A protein and the small-molecule ligand that binds it are described below.
Small molecule (SMILES): CC(=O)N[C@H]1[C@H](O[C@H]2[C@H](O)[C@@H](NC(C)=O)CO[C@@H]2CO)O[C@H](CO)[C@@H](O)[C@@H]1O

Sequence of chain 1.A:
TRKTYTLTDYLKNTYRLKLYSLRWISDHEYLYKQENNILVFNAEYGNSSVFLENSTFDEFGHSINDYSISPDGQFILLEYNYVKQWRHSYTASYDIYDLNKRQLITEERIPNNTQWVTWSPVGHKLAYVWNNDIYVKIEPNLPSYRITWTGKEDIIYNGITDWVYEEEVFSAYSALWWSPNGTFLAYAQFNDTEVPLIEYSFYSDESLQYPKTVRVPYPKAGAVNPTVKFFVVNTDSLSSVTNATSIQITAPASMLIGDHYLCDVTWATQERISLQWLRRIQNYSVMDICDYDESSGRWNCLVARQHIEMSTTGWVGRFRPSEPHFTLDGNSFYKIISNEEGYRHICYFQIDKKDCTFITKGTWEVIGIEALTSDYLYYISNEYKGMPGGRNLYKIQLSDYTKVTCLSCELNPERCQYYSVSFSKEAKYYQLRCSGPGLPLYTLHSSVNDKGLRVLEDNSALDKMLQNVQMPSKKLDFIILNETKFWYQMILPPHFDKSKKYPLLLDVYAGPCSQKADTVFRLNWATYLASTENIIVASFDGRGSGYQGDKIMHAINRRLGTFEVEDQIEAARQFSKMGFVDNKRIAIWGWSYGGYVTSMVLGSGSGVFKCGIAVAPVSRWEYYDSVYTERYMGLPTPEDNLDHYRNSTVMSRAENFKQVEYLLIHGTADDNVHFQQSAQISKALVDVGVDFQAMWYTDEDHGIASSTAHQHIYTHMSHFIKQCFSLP

Binding-site contacts:
Ligand atom N2 contacts residue ASN283 of chain 1.A at 2.8 Å (h-bond).
Ligand atom C7 contacts residue SER311 of chain 1.A at 3.4 Å.
Ligand atom O6 contacts residue ARG558 of chain 1.A at 3.7 Å.
Ligand atom C1 contacts residue ILE281 of chain 1.A at 3.8 Å (hydrophobic).
Ligand atom N2 contacts residue SER311 of chain 1.A at 4.3 Å.
Ligand atom O7 contacts residue SER311 of chain 1.A at 3.0 Å (h-bond).
Ligand atom C8 contacts residue ASN283 of chain 1.A at 4.4 Å.
Ligand atom O7 contacts residue ASN283 of chain 1.A at 3.8 Å.
Ligand atom C6 contacts residue ARG558 of chain 1.A at 4.1 Å.
Ligand atom C5 contacts residue ILE281 of chain 1.A at 4.1 Å (hydrophobic).
Ligand atom O5 contacts residue ASN283 of chain 1.A at 2.3 Å (h-bond).
Ligand atom C5 contacts residue ASN283 of chain 1.A at 3.6 Å.
Ligand atom C7 contacts residue ASN283 of chain 1.A at 3.5 Å.
Ligand atom C8 contacts residue SER311 of chain 1.A at 3.8 Å.
Ligand atom C1 contacts residue ASN283 of chain 1.A at 1.4 Å.
Ligand atom C2 contacts residue ASN283 of chain 1.A at 2.4 Å.
Ligand atom C4 contacts residue ASN283 of chain 1.A at 4.2 Å.
Ligand atom O5 contacts residue ILE281 of chain 1.A at 3.7 Å.
Ligand atom C3 contacts residue ASN283 of chain 1.A at 3.8 Å.
Ligand atom C8 contacts residue MET310 of chain 1.A at 4.1 Å (hydrophobic).
Ligand atom O7 contacts residue THR312 of chain 1.A at 3.5 Å.